A small-molecule ligand and the protein it binds are described below.
Small molecule (SMILES): CC(=O)N[C@@H]1[C@@H](O)[C@H](O)[C@@H](CO)O[C@H]1O

Sequence of chain 3.A:
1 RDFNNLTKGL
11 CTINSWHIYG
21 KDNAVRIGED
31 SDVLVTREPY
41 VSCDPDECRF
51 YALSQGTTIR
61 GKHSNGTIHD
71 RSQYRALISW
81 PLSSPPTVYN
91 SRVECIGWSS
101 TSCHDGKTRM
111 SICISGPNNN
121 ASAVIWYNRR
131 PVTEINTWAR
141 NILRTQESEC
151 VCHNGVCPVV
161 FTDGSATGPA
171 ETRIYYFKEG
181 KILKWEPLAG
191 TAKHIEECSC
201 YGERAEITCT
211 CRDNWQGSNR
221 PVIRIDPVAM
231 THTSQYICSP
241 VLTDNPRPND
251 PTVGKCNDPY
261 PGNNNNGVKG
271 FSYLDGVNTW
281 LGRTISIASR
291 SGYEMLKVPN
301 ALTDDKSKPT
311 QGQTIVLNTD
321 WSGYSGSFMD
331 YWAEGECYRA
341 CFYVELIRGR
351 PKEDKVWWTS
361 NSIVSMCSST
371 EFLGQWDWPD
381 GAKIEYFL

Binding-site contacts:
Ligand atom C7 contacts residue TRP357 of chain 3.A at 3.6 Å (hydrophobic).
Ligand atom N2 contacts residue ASN65 of chain 3.A at 3.0 Å (h-bond).
Ligand atom O5 contacts residue TRP357 of chain 3.A at 4.4 Å.
Ligand atom C1 contacts residue ASN65 of chain 3.A at 1.4 Å.
Ligand atom C4 contacts residue ASN65 of chain 3.A at 4.3 Å.
Ligand atom C2 contacts residue TRP357 of chain 3.A at 4.0 Å (hydrophobic).
Ligand atom O5 contacts residue ASN65 of chain 3.A at 2.4 Å (h-bond).
Ligand atom O7 contacts residue ASN65 of chain 3.A at 3.5 Å (h-bond).
Ligand atom N2 contacts residue TRP357 of chain 3.A at 3.0 Å (h-bond).
Ligand atom C5 contacts residue ASN65 of chain 3.A at 3.6 Å.
Ligand atom C1 contacts residue TRP357 of chain 3.A at 3.9 Å (hydrophobic).
Ligand atom C3 contacts residue TRP357 of chain 3.A at 3.9 Å (hydrophobic).
Ligand atom C2 contacts residue ASN65 of chain 3.A at 2.6 Å.
Ligand atom C4 contacts residue TRP357 of chain 3.A at 4.4 Å (hydrophobic).
Ligand atom C3 contacts residue ASN65 of chain 3.A at 3.9 Å.
Ligand atom C5 contacts residue TRP357 of chain 3.A at 3.9 Å (hydrophobic).
Ligand atom C7 contacts residue ASN65 of chain 3.A at 3.5 Å.
Ligand atom O4 contacts residue TRP357 of chain 3.A at 4.1 Å.
Ligand atom C8 contacts residue TRP357 of chain 3.A at 3.2 Å (hydrophobic).